Sequence of chain 1.B:
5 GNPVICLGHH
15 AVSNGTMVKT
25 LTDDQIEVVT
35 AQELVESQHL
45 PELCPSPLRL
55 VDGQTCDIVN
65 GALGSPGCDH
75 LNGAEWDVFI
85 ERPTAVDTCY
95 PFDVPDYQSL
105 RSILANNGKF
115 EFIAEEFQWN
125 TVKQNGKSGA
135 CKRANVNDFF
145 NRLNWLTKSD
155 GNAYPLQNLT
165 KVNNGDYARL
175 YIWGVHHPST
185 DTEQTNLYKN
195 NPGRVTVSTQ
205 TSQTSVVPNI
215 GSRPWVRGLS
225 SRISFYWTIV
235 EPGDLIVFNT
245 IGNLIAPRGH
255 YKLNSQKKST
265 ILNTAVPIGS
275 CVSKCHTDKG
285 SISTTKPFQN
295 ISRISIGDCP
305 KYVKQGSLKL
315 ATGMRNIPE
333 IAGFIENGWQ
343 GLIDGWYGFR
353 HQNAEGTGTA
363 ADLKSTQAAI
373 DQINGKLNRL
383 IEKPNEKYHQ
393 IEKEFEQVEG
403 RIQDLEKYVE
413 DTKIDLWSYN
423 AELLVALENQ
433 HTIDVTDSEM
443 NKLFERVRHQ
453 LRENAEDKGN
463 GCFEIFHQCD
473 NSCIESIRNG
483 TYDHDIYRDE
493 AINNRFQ

Binding-site contacts:
Ligand atom C7 contacts residue ASN294 of chain 1.B at 3.6 Å.
Ligand atom O5 contacts residue GLY310 of chain 1.B at 3.3 Å.
Ligand atom C2 contacts residue ASN294 of chain 1.B at 2.4 Å.
Ligand atom C1 contacts residue GLY310 of chain 1.B at 4.1 Å.
Ligand atom C4 contacts residue ASN294 of chain 1.B at 4.2 Å.
Ligand atom C8 contacts residue ASN294 of chain 1.B at 3.5 Å.
Ligand atom O6 contacts residue SER41 of chain 1.B at 4.0 Å.
Ligand atom N2 contacts residue ASN294 of chain 1.B at 2.9 Å (h-bond).
Ligand atom O5 contacts residue ASN294 of chain 1.B at 2.4 Å (h-bond).
Ligand atom C1 contacts residue SER41 of chain 1.B at 3.9 Å.
Ligand atom C5 contacts residue SER41 of chain 1.B at 4.0 Å.
Ligand atom C8 contacts residue ILE295 of chain 1.B at 4.4 Å (hydrophobic).
Ligand atom C1 contacts residue ASN294 of chain 1.B at 1.4 Å.
Ligand atom C5 contacts residue GLY310 of chain 1.B at 4.0 Å.
Ligand atom O5 contacts residue SER41 of chain 1.B at 4.0 Å.
Ligand atom O7 contacts residue ASN294 of chain 1.B at 3.8 Å.
Ligand atom C6 contacts residue GLY310 of chain 1.B at 3.4 Å.
Ligand atom O6 contacts residue GLY310 of chain 1.B at 2.7 Å (h-bond).
Ligand atom C3 contacts residue ASN294 of chain 1.B at 3.8 Å.
Ligand atom C5 contacts residue ASN294 of chain 1.B at 3.7 Å.

The small molecule below binds the protein below.
Small molecule (SMILES): CC(=O)N[C@@H]1[C@@H](O)[C@H](O)[C@@H](CO)O[C@H]1O